Sequence of chain 43.A:
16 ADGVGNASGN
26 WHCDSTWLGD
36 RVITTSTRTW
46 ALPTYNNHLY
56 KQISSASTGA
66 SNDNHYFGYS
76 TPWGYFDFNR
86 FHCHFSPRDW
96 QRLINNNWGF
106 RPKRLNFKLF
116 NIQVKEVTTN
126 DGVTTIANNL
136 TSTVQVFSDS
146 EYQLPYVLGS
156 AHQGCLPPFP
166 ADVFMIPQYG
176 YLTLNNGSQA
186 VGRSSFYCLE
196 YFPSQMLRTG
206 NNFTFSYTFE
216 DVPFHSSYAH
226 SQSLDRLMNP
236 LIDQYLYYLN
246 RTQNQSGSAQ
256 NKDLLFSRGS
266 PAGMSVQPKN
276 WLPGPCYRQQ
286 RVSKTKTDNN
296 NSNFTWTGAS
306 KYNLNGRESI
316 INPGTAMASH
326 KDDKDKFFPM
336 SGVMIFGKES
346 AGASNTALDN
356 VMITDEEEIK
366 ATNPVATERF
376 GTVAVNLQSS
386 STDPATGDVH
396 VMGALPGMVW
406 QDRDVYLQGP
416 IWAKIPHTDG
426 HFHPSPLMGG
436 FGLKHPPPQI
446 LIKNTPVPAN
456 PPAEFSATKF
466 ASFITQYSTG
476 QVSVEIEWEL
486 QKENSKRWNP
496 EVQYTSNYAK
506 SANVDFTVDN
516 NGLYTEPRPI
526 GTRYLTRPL

Sequence of chain 46.A:
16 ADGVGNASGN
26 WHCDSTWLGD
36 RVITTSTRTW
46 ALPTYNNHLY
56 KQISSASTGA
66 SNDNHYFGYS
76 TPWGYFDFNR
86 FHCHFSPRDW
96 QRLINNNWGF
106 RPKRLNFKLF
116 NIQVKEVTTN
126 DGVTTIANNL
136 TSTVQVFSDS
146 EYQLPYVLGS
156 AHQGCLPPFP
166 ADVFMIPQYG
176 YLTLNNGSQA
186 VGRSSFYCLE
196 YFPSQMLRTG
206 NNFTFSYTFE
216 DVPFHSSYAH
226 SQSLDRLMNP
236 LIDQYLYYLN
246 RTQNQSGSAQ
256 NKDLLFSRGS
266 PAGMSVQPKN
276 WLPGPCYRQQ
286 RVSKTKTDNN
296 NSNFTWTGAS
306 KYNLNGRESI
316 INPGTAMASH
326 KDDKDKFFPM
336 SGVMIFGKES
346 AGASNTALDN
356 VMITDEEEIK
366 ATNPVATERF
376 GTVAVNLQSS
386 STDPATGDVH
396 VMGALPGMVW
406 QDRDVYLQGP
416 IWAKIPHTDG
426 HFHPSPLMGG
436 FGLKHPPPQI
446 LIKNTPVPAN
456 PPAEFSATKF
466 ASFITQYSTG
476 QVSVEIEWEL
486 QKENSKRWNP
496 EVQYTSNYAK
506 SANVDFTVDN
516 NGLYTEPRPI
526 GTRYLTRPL

Binding-site contacts:
Ligand atom C4 contacts residue PHE427 of chain 46.A at 4.2 Å (hydrophobic).
Ligand atom C6 contacts residue PHE427 of chain 46.A at 4.4 Å (hydrophobic).
Ligand atom C5 contacts residue PHE427 of chain 46.A at 3.9 Å (hydrophobic).
Ligand atom C4 contacts residue CYT1 of chain 46.B at 4.2 Å.
Ligand atom N4 contacts residue HIS428 of chain 43.A at 4.0 Å.
Ligand atom O2 contacts residue HIS426 of chain 43.A at 2.9 Å (h-bond).
Ligand atom C2 contacts residue HIS428 of chain 46.A at 3.8 Å.
Ligand atom C6 contacts residue CYT1 of chain 46.B at 3.4 Å.
Ligand atom N4 contacts residue PHE427 of chain 43.A at 3.2 Å.
Ligand atom C2 contacts residue HIS426 of chain 43.A at 3.2 Å.
Ligand atom N3 contacts residue HIS426 of chain 43.A at 2.6 Å (h-bond).
Ligand atom C4 contacts residue CYT1 of chain 49.B at 4.1 Å.
Ligand atom O2 contacts residue GLY425 of chain 43.A at 3.4 Å.
Ligand atom N4 contacts residue HIS426 of chain 43.A at 3.8 Å.
Ligand atom O2 contacts residue HIS428 of chain 46.A at 3.5 Å (h-bond).
Ligand atom N4 contacts residue PHE427 of chain 46.A at 4.4 Å.
Ligand atom N1 contacts residue HIS428 of chain 46.A at 3.2 Å (h-bond).
Ligand atom C5 contacts residue CYT1 of chain 46.B at 3.0 Å.
Ligand atom N4 contacts residue CYT1 of chain 49.B at 3.0 Å.
Ligand atom N3 contacts residue PHE427 of chain 43.A at 4.2 Å.
Ligand atom C4 contacts residue PHE427 of chain 43.A at 4.0 Å (hydrophobic).
Ligand atom O2 contacts residue TRP405 of chain 46.A at 4.5 Å.
Ligand atom C4 contacts residue HIS426 of chain 43.A at 3.6 Å.
Ligand atom C6 contacts residue HIS428 of chain 46.A at 3.9 Å.

The small molecule below binds the protein below.
Small molecule (SMILES): Nc1ccnc(=O)[nH]1